This protein binds this small molecule.
Small molecule (SMILES): CC(=O)N[C@@H]1[C@@H](O)[C@H](O)[C@@H](CO)O[C@H]1O

Sequence of chain 40.E:
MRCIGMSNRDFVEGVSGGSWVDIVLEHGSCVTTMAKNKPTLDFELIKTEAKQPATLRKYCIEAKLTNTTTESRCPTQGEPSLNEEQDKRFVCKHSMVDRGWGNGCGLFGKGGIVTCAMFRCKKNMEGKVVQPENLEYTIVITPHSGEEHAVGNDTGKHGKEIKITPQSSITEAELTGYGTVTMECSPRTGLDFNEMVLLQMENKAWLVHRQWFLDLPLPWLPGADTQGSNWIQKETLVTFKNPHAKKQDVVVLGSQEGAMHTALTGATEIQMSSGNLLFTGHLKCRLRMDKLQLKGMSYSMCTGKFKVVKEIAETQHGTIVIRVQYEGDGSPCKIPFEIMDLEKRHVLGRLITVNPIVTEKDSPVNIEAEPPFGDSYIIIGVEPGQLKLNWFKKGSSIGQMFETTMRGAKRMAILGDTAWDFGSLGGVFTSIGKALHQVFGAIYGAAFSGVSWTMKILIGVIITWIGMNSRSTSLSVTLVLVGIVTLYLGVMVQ

Sequence of chain 41.C:
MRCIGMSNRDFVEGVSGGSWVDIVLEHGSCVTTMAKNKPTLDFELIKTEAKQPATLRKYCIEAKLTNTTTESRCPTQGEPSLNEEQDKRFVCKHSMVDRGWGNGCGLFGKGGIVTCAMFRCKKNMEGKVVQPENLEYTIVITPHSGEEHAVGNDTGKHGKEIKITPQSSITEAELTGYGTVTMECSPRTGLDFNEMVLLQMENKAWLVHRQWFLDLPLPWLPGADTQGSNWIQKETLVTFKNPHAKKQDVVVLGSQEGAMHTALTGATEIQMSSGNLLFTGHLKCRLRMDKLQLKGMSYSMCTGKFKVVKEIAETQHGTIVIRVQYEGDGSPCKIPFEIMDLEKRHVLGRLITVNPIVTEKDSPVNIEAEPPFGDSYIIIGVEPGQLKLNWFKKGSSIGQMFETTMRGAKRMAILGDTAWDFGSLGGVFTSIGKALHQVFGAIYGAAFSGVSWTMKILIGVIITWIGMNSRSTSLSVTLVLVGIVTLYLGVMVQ

Binding-site contacts:
Ligand atom O5 contacts residue ASN67 of chain 41.C at 2.4 Å (h-bond).
Ligand atom C7 contacts residue ASN67 of chain 41.C at 3.3 Å.
Ligand atom C4 contacts residue ASN67 of chain 41.C at 4.2 Å.
Ligand atom C1 contacts residue ASN67 of chain 41.C at 1.4 Å.
Ligand atom C1 contacts residue MET118 of chain 41.C at 4.1 Å (hydrophobic).
Ligand atom O7 contacts residue PHE90 of chain 41.C at 4.4 Å.
Ligand atom C2 contacts residue ASN67 of chain 41.C at 2.5 Å.
Ligand atom C7 contacts residue PHE90 of chain 41.C at 4.2 Å (hydrophobic).
Ligand atom C7 contacts residue MET118 of chain 41.C at 4.0 Å (hydrophobic).
Ligand atom C7 contacts residue SER300 of chain 40.E at 3.4 Å.
Ligand atom C8 contacts residue PHE90 of chain 41.C at 3.7 Å (hydrophobic).
Ligand atom C8 contacts residue ARG89 of chain 41.C at 3.3 Å.
Ligand atom N2 contacts residue MET118 of chain 41.C at 3.6 Å.
Ligand atom O7 contacts residue ASN67 of chain 41.C at 3.3 Å (h-bond).
Ligand atom C8 contacts residue ASN67 of chain 41.C at 4.4 Å.
Ligand atom N2 contacts residue SER300 of chain 40.E at 3.9 Å.
Ligand atom C3 contacts residue ASN67 of chain 41.C at 3.8 Å.
Ligand atom N2 contacts residue ASN67 of chain 41.C at 2.9 Å (h-bond).
Ligand atom C2 contacts residue MET118 of chain 41.C at 4.5 Å (hydrophobic).
Ligand atom C8 contacts residue SER300 of chain 40.E at 1.9 Å.
Ligand atom C8 contacts residue MET118 of chain 41.C at 3.8 Å (hydrophobic).
Ligand atom O7 contacts residue SER300 of chain 40.E at 4.3 Å.
Ligand atom C5 contacts residue ASN67 of chain 41.C at 3.7 Å.